Binding-site contacts:
Ligand atom O7 contacts residue ASN271 of chain 1.H at 2.9 Å (h-bond).
Ligand atom C3 contacts residue ASN271 of chain 1.H at 3.8 Å.
Ligand atom C5 contacts residue ASN271 of chain 1.H at 3.5 Å.
Ligand atom C1 contacts residue ASN271 of chain 1.H at 1.4 Å.
Ligand atom C1 contacts residue ILE292 of chain 1.H at 4.3 Å (hydrophobic).
Ligand atom C2 contacts residue ASN271 of chain 1.H at 2.5 Å.
Ligand atom O6 contacts residue GLN408 of chain 1.H at 4.0 Å.
Ligand atom O6 contacts residue ILE292 of chain 1.H at 3.4 Å.
Ligand atom C7 contacts residue ASN271 of chain 1.H at 3.2 Å.
Ligand atom N2 contacts residue ASN271 of chain 1.H at 3.1 Å (h-bond).
Ligand atom O5 contacts residue ASN271 of chain 1.H at 2.2 Å (h-bond).
Ligand atom O6 contacts residue ASN271 of chain 1.H at 4.4 Å.
Ligand atom O6 contacts residue THR273 of chain 1.H at 3.9 Å.
Ligand atom O5 contacts residue ILE292 of chain 1.H at 3.3 Å.
Ligand atom C4 contacts residue ASN271 of chain 1.H at 4.2 Å.
Ligand atom C8 contacts residue VAL410 of chain 1.H at 4.5 Å (hydrophobic).
Ligand atom C5 contacts residue ILE292 of chain 1.H at 4.0 Å (hydrophobic).
Ligand atom O6 contacts residue ASN272 of chain 1.H at 4.2 Å.
Ligand atom C6 contacts residue ILE292 of chain 1.H at 3.7 Å (hydrophobic).

Sequence of chain 1.H:
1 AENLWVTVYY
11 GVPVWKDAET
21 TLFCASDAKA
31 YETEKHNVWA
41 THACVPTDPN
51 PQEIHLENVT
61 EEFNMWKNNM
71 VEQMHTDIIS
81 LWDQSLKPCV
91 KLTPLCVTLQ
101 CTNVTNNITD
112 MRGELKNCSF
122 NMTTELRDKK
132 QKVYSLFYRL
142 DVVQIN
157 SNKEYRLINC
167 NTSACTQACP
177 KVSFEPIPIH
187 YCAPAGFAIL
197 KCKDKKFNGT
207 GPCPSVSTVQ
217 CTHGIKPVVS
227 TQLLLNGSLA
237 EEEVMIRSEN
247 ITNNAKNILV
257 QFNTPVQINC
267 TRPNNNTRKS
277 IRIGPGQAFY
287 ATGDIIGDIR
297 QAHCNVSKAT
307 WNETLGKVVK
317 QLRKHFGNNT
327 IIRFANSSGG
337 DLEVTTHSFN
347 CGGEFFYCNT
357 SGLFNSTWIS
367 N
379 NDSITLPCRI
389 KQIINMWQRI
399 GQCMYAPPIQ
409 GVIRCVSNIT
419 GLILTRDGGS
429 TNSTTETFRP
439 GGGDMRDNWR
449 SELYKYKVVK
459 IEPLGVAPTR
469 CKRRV

A protein and the small-molecule ligand that binds it are described below.
Small molecule (SMILES): CC(=O)N[C@H]1[C@H](O[C@H]2[C@H](O)[C@@H](NC(C)=O)CO[C@@H]2CO)O[C@H](CO)[C@@H](O[C@@H]2O[C@H](CO)[C@@H](O)[C@H](O)[C@@H]2O)[C@@H]1O